Sequence of chain 1.A:
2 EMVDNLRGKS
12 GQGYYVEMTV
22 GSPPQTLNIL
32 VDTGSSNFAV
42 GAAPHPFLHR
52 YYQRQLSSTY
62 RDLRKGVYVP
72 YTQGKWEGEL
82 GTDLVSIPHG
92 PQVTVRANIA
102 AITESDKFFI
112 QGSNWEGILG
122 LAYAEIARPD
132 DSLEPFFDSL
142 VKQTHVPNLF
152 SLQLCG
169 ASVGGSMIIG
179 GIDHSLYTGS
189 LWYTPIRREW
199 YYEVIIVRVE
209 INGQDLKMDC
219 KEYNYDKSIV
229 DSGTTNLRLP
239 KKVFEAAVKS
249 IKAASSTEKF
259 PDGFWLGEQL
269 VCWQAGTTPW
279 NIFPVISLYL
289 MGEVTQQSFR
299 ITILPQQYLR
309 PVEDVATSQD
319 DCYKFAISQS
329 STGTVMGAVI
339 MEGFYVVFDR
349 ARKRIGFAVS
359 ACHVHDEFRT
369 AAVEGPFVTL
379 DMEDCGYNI

The protein below binds the small molecule below.
Small molecule (SMILES): CCNc1cc(C(=O)N[C@@H](Cc2ccccc2)[C@H](O)CNCc2cccc(C(F)(F)F)c2)cc(N2CCCCS2(=O)=O)c1

Binding-site contacts:
Ligand atom C31 contacts residue LEU85 of chain 1.A at 3.8 Å (hydrophobic).
Ligand atom C17 contacts residue LEU85 of chain 1.A at 4.1 Å (hydrophobic).
Ligand atom F43 contacts residue GLN144 of chain 1.A at 3.3 Å.
Ligand atom C28 contacts residue THR95 of chain 1.A at 3.7 Å.
Ligand atom C01 contacts residue GLN144 of chain 1.A at 4.3 Å.
Ligand atom C02 contacts residue ARG97 of chain 1.A at 3.9 Å.
Ligand atom C29 contacts residue THR95 of chain 1.A at 3.5 Å.
Ligand atom C18 contacts residue LEU85 of chain 1.A at 3.9 Å (hydrophobic).
Ligand atom C13 contacts residue LEU85 of chain 1.A at 4.2 Å (hydrophobic).
Ligand atom C31 contacts residue SER23 of chain 1.A at 3.5 Å.
Ligand atom C06 contacts residue SER23 of chain 1.A at 4.2 Å.
Ligand atom C31 contacts residue THR60 of chain 1.A at 4.2 Å.
Ligand atom C12 contacts residue LEU85 of chain 1.A at 3.9 Å (hydrophobic).
Ligand atom F44 contacts residue GLN144 of chain 1.A at 3.9 Å.
Ligand atom C40 contacts residue GLN144 of chain 1.A at 4.2 Å.
Ligand atom C02 contacts residue GLN144 of chain 1.A at 3.8 Å.
Ligand atom C41 contacts residue GLN144 of chain 1.A at 4.5 Å.
Ligand atom N03 contacts residue LEU85 of chain 1.A at 3.8 Å.
Ligand atom N11 contacts residue LEU85 of chain 1.A at 4.0 Å.